A small-molecule ligand and the protein it binds are described below.
Small molecule (SMILES): Nc1ncnc2c1ncn2[C@@H]1O[C@H](CO)[C@@H](O)[C@H]1O

Sequence of chain 1.D:
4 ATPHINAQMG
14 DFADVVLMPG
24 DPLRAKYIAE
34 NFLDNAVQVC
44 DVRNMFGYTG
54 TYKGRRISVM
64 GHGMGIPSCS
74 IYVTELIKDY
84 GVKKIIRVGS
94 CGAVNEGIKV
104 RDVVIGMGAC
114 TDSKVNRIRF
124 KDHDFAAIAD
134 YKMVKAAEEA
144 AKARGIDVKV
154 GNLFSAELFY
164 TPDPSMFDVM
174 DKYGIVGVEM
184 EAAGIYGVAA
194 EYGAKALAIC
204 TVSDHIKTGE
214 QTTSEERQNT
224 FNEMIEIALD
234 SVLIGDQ

Sequence of chain 1.A:
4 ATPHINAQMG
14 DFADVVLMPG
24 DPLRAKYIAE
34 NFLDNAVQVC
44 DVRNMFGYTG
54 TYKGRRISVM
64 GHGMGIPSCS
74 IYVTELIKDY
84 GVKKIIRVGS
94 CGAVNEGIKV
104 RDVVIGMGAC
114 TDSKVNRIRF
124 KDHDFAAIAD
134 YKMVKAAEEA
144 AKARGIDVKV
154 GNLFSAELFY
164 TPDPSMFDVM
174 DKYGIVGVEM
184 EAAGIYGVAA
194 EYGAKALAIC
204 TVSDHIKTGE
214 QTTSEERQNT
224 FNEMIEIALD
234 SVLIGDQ

Binding-site contacts:
Ligand atom O5' contacts residue PHE162 of chain 1.A at 3.5 Å.
Ligand atom C6 contacts residue PHE162 of chain 1.A at 4.0 Å (hydrophobic).
Ligand atom C2 contacts residue GLU182 of chain 1.A at 4.0 Å.
Ligand atom C8 contacts residue CYS94 of chain 1.A at 3.7 Å (hydrophobic).
Ligand atom O2' contacts residue GLU184 of chain 1.A at 2.6 Å (salt-bridge).
Ligand atom C2 contacts residue MET183 of chain 1.A at 3.7 Å (hydrophobic).
Ligand atom C2' contacts residue MET183 of chain 1.A at 3.9 Å (hydrophobic).
Ligand atom N3 contacts residue GLU182 of chain 1.A at 3.6 Å.
Ligand atom N6 contacts residue ILE209 of chain 1.A at 3.9 Å.
Ligand atom C1' contacts residue SER93 of chain 1.A at 3.5 Å.
Ligand atom C6 contacts residue VAL181 of chain 1.A at 3.5 Å (hydrophobic).
Ligand atom C4' contacts residue ARG46 of chain 1.D at 3.6 Å.
Ligand atom C5' contacts residue HIS7 of chain 1.D at 3.5 Å.
Ligand atom N6 contacts residue GLY95 of chain 1.A at 3.7 Å.
Ligand atom N3 contacts residue VAL181 of chain 1.A at 4.0 Å.
Ligand atom O4' contacts residue ARG46 of chain 1.D at 3.5 Å (salt-bridge).
Ligand atom N7 contacts residue CYS94 of chain 1.A at 3.7 Å.
Ligand atom C2 contacts residue VAL181 of chain 1.A at 3.9 Å (hydrophobic).
Ligand atom C3' contacts residue GLU184 of chain 1.A at 3.6 Å.
Ligand atom C5 contacts residue GLY95 of chain 1.A at 4.0 Å.
Ligand atom C4 contacts residue GLU182 of chain 1.A at 4.0 Å.
Ligand atom N1 contacts residue PHE162 of chain 1.A at 3.8 Å.
Ligand atom C5' contacts residue PHE162 of chain 1.A at 3.6 Å (hydrophobic).
Ligand atom O4' contacts residue SER93 of chain 1.A at 3.9 Å.
Ligand atom C8 contacts residue SER93 of chain 1.A at 3.4 Å.
Ligand atom O2' contacts residue GLU182 of chain 1.A at 3.9 Å.
Ligand atom C4 contacts residue VAL181 of chain 1.A at 3.7 Å (hydrophobic).
Ligand atom C5 contacts residue VAL181 of chain 1.A at 3.5 Å (hydrophobic).
Ligand atom O3' contacts residue MET67 of chain 1.A at 3.5 Å.
Ligand atom N3 contacts residue MET183 of chain 1.A at 3.5 Å.
Ligand atom N9 contacts residue SER93 of chain 1.A at 3.5 Å (h-bond).
Ligand atom N7 contacts residue GLY95 of chain 1.A at 3.7 Å.
Ligand atom O5' contacts residue HIS7 of chain 1.D at 2.7 Å (h-bond).
Ligand atom O3' contacts residue GLU184 of chain 1.A at 2.6 Å (salt-bridge).
Ligand atom C2 contacts residue PHE162 of chain 1.A at 3.6 Å (hydrophobic).
Ligand atom C3' contacts residue MET183 of chain 1.A at 3.9 Å (hydrophobic).
Ligand atom C2' contacts residue GLU184 of chain 1.A at 3.5 Å.
Ligand atom N3 contacts residue PHE162 of chain 1.A at 3.9 Å.
Ligand atom O2' contacts residue ARG90 of chain 1.A at 2.9 Å (salt-bridge).
Ligand atom N1 contacts residue VAL181 of chain 1.A at 3.7 Å.